The small molecule below binds the protein below.
Small molecule (SMILES): CC(=O)N[C@@H]1[C@@H](O)[C@H](O)[C@@H](CO)O[C@H]1O

Binding-site contacts:
Ligand atom C2 contacts residue ASN131 of chain 1.D at 2.5 Å.
Ligand atom O7 contacts residue ASN131 of chain 1.D at 3.4 Å (h-bond).
Ligand atom N2 contacts residue ASN131 of chain 1.D at 3.0 Å (h-bond).
Ligand atom C1 contacts residue ASN131 of chain 1.D at 1.5 Å.
Ligand atom C5 contacts residue ASN131 of chain 1.D at 3.8 Å.
Ligand atom C7 contacts residue ASN131 of chain 1.D at 3.3 Å.
Ligand atom C4 contacts residue ASN131 of chain 1.D at 4.4 Å.
Ligand atom C3 contacts residue ASN131 of chain 1.D at 3.9 Å.
Ligand atom C8 contacts residue CYS206 of chain 1.C at 3.8 Å (hydrophobic).
Ligand atom O5 contacts residue ASN131 of chain 1.D at 2.5 Å (h-bond).
Ligand atom C8 contacts residue ASN131 of chain 1.D at 3.8 Å.

Sequence of chain 1.D:
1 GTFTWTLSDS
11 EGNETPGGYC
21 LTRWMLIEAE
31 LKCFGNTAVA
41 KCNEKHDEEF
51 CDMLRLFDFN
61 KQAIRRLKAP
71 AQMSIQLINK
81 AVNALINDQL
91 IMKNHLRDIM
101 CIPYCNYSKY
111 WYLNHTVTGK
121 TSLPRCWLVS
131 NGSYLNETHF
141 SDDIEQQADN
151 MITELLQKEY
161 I

Sequence of chain 1.C:
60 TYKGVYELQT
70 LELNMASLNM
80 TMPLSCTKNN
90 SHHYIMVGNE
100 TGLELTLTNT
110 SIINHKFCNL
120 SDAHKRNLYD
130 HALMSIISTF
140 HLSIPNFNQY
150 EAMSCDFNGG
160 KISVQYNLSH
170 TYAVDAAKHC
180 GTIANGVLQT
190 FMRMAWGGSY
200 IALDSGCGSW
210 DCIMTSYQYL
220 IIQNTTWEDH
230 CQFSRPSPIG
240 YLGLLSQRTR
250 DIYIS